A protein and the small-molecule ligand that binds it are described below.
Small molecule (SMILES): CC[C@H](C)[C@H](C(=O)O)[C@@H](O)C(=O)NCc1cc(OC)cc(OC)c1

Binding-site contacts:
Ligand atom C3 contacts residue GLY47 of chain 1.N at 3.9 Å.
Ligand atom C11 contacts residue GLY47 of chain 1.N at 4.0 Å.
Ligand atom C16 contacts residue THR52 of chain 1.N at 3.9 Å.
Ligand atom O17 contacts residue ARG19 of chain 1.N at 3.3 Å (salt-bridge).
Ligand atom C15 contacts residue ARG45 of chain 1.N at 3.5 Å.
Ligand atom C9 contacts residue THR1 of chain 1.N at 2.8 Å.
Ligand atom C11 contacts residue THR1 of chain 1.N at 1.3 Å.
Ligand atom O17 contacts residue SER168 of chain 1.N at 4.0 Å.
Ligand atom C1 contacts residue SER129 of chain 1.N at 4.0 Å.
Ligand atom O12 contacts residue THR1 of chain 1.N at 2.3 Å (h-bond).
Ligand atom O12 contacts residue SER46 of chain 1.N at 3.1 Å.
Ligand atom C4 contacts residue SER129 of chain 1.N at 4.1 Å.
Ligand atom C14 contacts residue THR20 of chain 1.N at 3.8 Å.
Ligand atom C8 contacts residue THR1 of chain 1.N at 3.5 Å.
Ligand atom C5 contacts residue SER129 of chain 1.N at 3.9 Å.
Ligand atom C15 contacts residue THR1 of chain 1.N at 3.6 Å.
Ligand atom O17 contacts residue THR1 of chain 1.N at 2.3 Å (h-bond).
Ligand atom O2 contacts residue SER46 of chain 1.N at 3.9 Å.
Ligand atom C11 contacts residue SER46 of chain 1.N at 4.1 Å.
Ligand atom C20 contacts residue SER129 of chain 1.N at 4.0 Å.
Ligand atom C15 contacts residue SER46 of chain 1.N at 4.1 Å.
Ligand atom C9 contacts residue ARG19 of chain 1.N at 4.2 Å.
Ligand atom O2 contacts residue GLY128 of chain 1.N at 4.0 Å.
Ligand atom C6 contacts residue SER168 of chain 1.N at 4.0 Å.
Ligand atom C6 contacts residue SER129 of chain 1.N at 4.0 Å.
Ligand atom O2 contacts residue GLY47 of chain 1.N at 3.6 Å (h-bond).
Ligand atom C16 contacts residue ALA49 of chain 1.N at 3.9 Å (hydrophobic).
Ligand atom C13 contacts residue THR1 of chain 1.N at 3.0 Å.
Ligand atom O2 contacts residue SER129 of chain 1.N at 4.1 Å.
Ligand atom C16 contacts residue GLY47 of chain 1.N at 3.5 Å.
Ligand atom O12 contacts residue GLY47 of chain 1.N at 3.0 Å (h-bond).
Ligand atom C10 contacts residue GLY47 of chain 1.N at 3.8 Å.
Ligand atom C10 contacts residue THR1 of chain 1.N at 2.4 Å.
Ligand atom O17 contacts residue LYS33 of chain 1.N at 3.4 Å (salt-bridge).
Ligand atom C13 contacts residue LYS33 of chain 1.N at 3.8 Å.
Ligand atom C16 contacts residue ARG45 of chain 1.N at 3.9 Å.
Ligand atom N7 contacts residue THR1 of chain 1.N at 3.2 Å (h-bond).
Ligand atom C19 contacts residue SER129 of chain 1.N at 3.8 Å.
Ligand atom C3 contacts residue SER46 of chain 1.N at 4.0 Å.
Ligand atom C16 contacts residue SER46 of chain 1.N at 4.1 Å.

Sequence of chain 1.N:
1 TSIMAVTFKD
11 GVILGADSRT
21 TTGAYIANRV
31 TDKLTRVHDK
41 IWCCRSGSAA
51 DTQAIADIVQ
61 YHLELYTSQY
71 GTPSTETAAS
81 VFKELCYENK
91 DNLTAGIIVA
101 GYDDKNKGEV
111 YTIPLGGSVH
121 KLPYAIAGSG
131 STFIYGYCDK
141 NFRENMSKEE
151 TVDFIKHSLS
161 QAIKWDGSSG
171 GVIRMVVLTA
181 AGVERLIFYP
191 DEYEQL